Sequence of chain 1.B:
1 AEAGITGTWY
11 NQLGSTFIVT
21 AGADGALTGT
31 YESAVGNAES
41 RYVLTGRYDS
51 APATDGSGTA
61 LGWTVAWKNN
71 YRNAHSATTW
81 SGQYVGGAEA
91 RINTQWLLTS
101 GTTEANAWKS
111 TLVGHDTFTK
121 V

Sequence of chain 2.A:
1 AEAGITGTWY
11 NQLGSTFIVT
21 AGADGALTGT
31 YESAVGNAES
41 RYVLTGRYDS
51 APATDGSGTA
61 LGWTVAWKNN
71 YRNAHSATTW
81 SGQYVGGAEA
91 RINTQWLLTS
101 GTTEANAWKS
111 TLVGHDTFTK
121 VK

The protein below binds the small molecule below.
Small molecule (SMILES): N=C1N[C@H]2[C@H](CS[C@H]2CCCCC(=O)O)N1

Binding-site contacts:
Ligand atom C3 contacts residue ASP116 of chain 2.A at 4.0 Å.
Ligand atom C3 contacts residue LEU13 of chain 2.A at 3.8 Å (hydrophobic).
Ligand atom C10 contacts residue SER76 of chain 2.A at 3.8 Å.
Ligand atom C10 contacts residue ASN37 of chain 2.A at 3.9 Å.
Ligand atom C3 contacts residue SER15 of chain 2.A at 3.9 Å.
Ligand atom S1 contacts residue TRP67 of chain 2.A at 3.6 Å.
Ligand atom N3 contacts residue SER15 of chain 2.A at 2.9 Å (h-bond).
Ligand atom C8 contacts residue TRP67 of chain 2.A at 4.0 Å (hydrophobic).
Ligand atom O12 contacts residue GLY36 of chain 2.A at 3.6 Å.
Ligand atom C10 contacts residue TRP67 of chain 2.A at 3.5 Å (hydrophobic).
Ligand atom C5 contacts residue TRP96 of chain 2.A at 3.9 Å (hydrophobic).
Ligand atom S1 contacts residue TRP80 of chain 2.A at 4.0 Å.
Ligand atom O11 contacts residue ALA74 of chain 2.A at 3.9 Å.
Ligand atom C7 contacts residue VAL35 of chain 2.A at 3.6 Å (hydrophobic).
Ligand atom C3 contacts residue SER33 of chain 2.A at 3.9 Å.
Ligand atom N3 contacts residue ASN11 of chain 2.A at 3.1 Å (h-bond).
Ligand atom N1 contacts residue ASP116 of chain 2.A at 3.1 Å (salt-bridge).
Ligand atom N1 contacts residue ASN11 of chain 2.A at 4.0 Å.
Ligand atom N3 contacts residue TYR31 of chain 2.A at 2.8 Å (h-bond).
Ligand atom C6 contacts residue TRP96 of chain 2.A at 3.6 Å (hydrophobic).
Ligand atom N2 contacts residue VAL35 of chain 2.A at 3.6 Å.
Ligand atom C9 contacts residue TRP67 of chain 2.A at 3.9 Å (hydrophobic).
Ligand atom O12 contacts residue ASN37 of chain 2.A at 3.0 Å (h-bond).
Ligand atom N1 contacts residue LEU13 of chain 2.A at 3.8 Å.
Ligand atom O11 contacts residue SER76 of chain 2.A at 2.8 Å (h-bond).
Ligand atom C2 contacts residue TRP108 of chain 1.B at 3.9 Å (hydrophobic).
Ligand atom N2 contacts residue SER33 of chain 2.A at 3.0 Å (h-bond).
Ligand atom C4 contacts residue TRP108 of chain 1.B at 4.0 Å (hydrophobic).
Ligand atom C11 contacts residue SER76 of chain 2.A at 3.7 Å.
Ligand atom C3 contacts residue TYR31 of chain 2.A at 3.7 Å (hydrophobic).
Ligand atom C9 contacts residue VAL35 of chain 2.A at 3.8 Å (hydrophobic).
Ligand atom C7 contacts residue SER33 of chain 2.A at 3.4 Å.
Ligand atom C11 contacts residue ASN37 of chain 2.A at 3.8 Å.
Ligand atom C8 contacts residue LEU98 of chain 2.A at 4.0 Å (hydrophobic).
Ligand atom C4 contacts residue VAL35 of chain 2.A at 3.6 Å (hydrophobic).
Ligand atom S1 contacts residue THR78 of chain 2.A at 3.3 Å (h-bond).
Ligand atom C7 contacts residue TRP67 of chain 2.A at 4.0 Å (hydrophobic).
Ligand atom N3 contacts residue SER33 of chain 2.A at 4.0 Å.
Ligand atom C3 contacts residue ASN11 of chain 2.A at 3.9 Å.
Ligand atom C9 contacts residue GLY36 of chain 2.A at 4.0 Å.